A small-molecule ligand and the protein it binds are described below.
Small molecule (SMILES): O=C(N[C@@H]1CNCCC[C@H]1OC(=O)c1ccc(O)cc1)c1ccc(O)cc1

Binding-site contacts:
Ligand atom C14 contacts residue GLU127 of chain 1.A at 3.3 Å.
Ligand atom O19 contacts residue SER53 of chain 1.A at 3.5 Å (h-bond).
Ligand atom C10 contacts residue ASP184 of chain 1.A at 3.6 Å.
Ligand atom C8 contacts residue ASP184 of chain 1.A at 3.4 Å.
Ligand atom C1 contacts residue ALA70 of chain 1.A at 3.4 Å (hydrophobic).
Ligand atom C14 contacts residue GLU170 of chain 1.A at 3.3 Å.
Ligand atom O19 contacts residue PHE54 of chain 1.A at 3.0 Å (h-bond).
Ligand atom C2 contacts residue LEU173 of chain 1.A at 3.6 Å (hydrophobic).
Ligand atom O9 contacts residue VAL57 of chain 1.A at 3.3 Å.
Ligand atom C20 contacts residue LEU74 of chain 1.A at 3.6 Å (hydrophobic).
Ligand atom C20 contacts residue GLY52 of chain 1.A at 3.5 Å.
Ligand atom O15 contacts residue GLY50 of chain 1.A at 3.0 Å.
Ligand atom C12 contacts residue GLU170 of chain 1.A at 3.4 Å.
Ligand atom C1 contacts residue LEU173 of chain 1.A at 3.6 Å (hydrophobic).
Ligand atom O1 contacts residue ALA70 of chain 1.A at 3.4 Å.
Ligand atom O15 contacts residue VAL57 of chain 1.A at 3.4 Å.
Ligand atom C21 contacts residue GLY52 of chain 1.A at 3.3 Å.
Ligand atom C3 contacts residue MET120 of chain 1.A at 3.6 Å (hydrophobic).
Ligand atom C2 contacts residue GLU121 of chain 1.A at 3.6 Å.
Ligand atom O1 contacts residue VAL123 of chain 1.A at 2.8 Å (h-bond).
Ligand atom C1 contacts residue GLU121 of chain 1.A at 3.6 Å.
Ligand atom O19 contacts residue LEU74 of chain 1.A at 3.6 Å.
Ligand atom C15 contacts residue VAL57 of chain 1.A at 3.3 Å (hydrophobic).
Ligand atom N13 contacts residue ASN171 of chain 1.A at 3.5 Å (h-bond).
Ligand atom C20 contacts residue GLY55 of chain 1.A at 3.7 Å.
Ligand atom O1 contacts residue TYR122 of chain 1.A at 3.3 Å.
Ligand atom N13 contacts residue GLU170 of chain 1.A at 2.9 Å (salt-bridge).
Ligand atom C2 contacts residue ALA70 of chain 1.A at 3.6 Å (hydrophobic).
Ligand atom C14 contacts residue ASP184 of chain 1.A at 3.4 Å.
Ligand atom C18 contacts residue GLY52 of chain 1.A at 3.6 Å.
Ligand atom O15 contacts residue THR51 of chain 1.A at 3.2 Å (h-bond).
Ligand atom O1 contacts residue GLU121 of chain 1.A at 2.8 Å (salt-bridge).
Ligand atom C12 contacts residue GLU127 of chain 1.A at 3.4 Å.
Ligand atom C21 contacts residue ARG56 of chain 1.A at 3.6 Å.
Ligand atom C19 contacts residue GLY52 of chain 1.A at 3.5 Å.
Ligand atom C11 contacts residue GLU127 of chain 1.A at 3.6 Å.
Ligand atom N13 contacts residue ASP184 of chain 1.A at 2.8 Å (salt-bridge).
Ligand atom C3 contacts residue THR183 of chain 1.A at 3.5 Å.
Ligand atom O7 contacts residue THR183 of chain 1.A at 2.9 Å (h-bond).
Ligand atom C16 contacts residue GLY52 of chain 1.A at 3.6 Å.

Sequence of chain 1.A:
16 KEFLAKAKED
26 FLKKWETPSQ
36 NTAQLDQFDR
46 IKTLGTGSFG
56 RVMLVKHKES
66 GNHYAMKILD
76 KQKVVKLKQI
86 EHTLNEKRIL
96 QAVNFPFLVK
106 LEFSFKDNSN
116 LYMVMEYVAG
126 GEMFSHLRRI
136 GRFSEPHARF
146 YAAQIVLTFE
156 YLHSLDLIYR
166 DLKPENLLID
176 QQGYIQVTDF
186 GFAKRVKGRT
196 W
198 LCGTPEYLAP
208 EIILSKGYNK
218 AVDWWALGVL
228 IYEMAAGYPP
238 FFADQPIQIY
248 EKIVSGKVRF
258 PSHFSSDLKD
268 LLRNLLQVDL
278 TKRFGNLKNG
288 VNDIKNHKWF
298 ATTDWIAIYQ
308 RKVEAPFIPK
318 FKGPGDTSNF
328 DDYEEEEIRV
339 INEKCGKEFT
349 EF